The protein below binds the small molecule below.
Small molecule (SMILES): Nc1nc2c(ncn2[C@@H]2O[C@H](CO)[C@@H](OP(=O)(O)O)[C@H]2O)c(=O)[nH]1

Binding-site contacts:
Ligand atom O1P contacts residue ASP104 of chain 1.A at 4.0 Å.
Ligand atom O3P contacts residue 5GP1 of chain 1.D at 2.9 Å (h-bond).
Ligand atom C4 contacts residue LEU160 of chain 1.A at 3.9 Å (hydrophobic).
Ligand atom O3P contacts residue LYS39 of chain 1.A at 4.4 Å.
Ligand atom C2' contacts residue 5GP1 of chain 1.D at 3.5 Å.
Ligand atom N7 contacts residue LEU160 of chain 1.A at 4.1 Å.
Ligand atom O1P contacts residue MG1 of chain 1.C at 2.1 Å.
Ligand atom P contacts residue ARG41 of chain 1.A at 4.4 Å.
Ligand atom O1P contacts residue 5GP1 of chain 1.D at 3.4 Å (h-bond).
Ligand atom N7 contacts residue 5GP1 of chain 1.D at 4.2 Å.
Ligand atom C1' contacts residue 5GP1 of chain 1.D at 3.7 Å.
Ligand atom C5' contacts residue ARG41 of chain 1.A at 3.0 Å.
Ligand atom C2 contacts residue LEU160 of chain 1.A at 4.5 Å (hydrophobic).
Ligand atom O2P contacts residue ASP105 of chain 1.A at 4.2 Å.
Ligand atom O1P contacts residue VAL106 of chain 1.A at 4.4 Å.
Ligand atom P contacts residue MG1 of chain 1.C at 3.4 Å.
Ligand atom O2P contacts residue MG1 of chain 1.C at 4.0 Å.
Ligand atom O2P contacts residue ARG41 of chain 1.A at 3.5 Å.
Ligand atom C3' contacts residue ARG41 of chain 1.A at 4.3 Å.
Ligand atom P contacts residue ASP105 of chain 1.A at 3.8 Å.
Ligand atom O1P contacts residue ASP105 of chain 1.A at 2.4 Å (salt-bridge).
Ligand atom C5 contacts residue LEU160 of chain 1.A at 4.0 Å (hydrophobic).
Ligand atom O3' contacts residue ASP105 of chain 1.A at 4.2 Å.
Ligand atom O2' contacts residue 5GP1 of chain 1.D at 2.3 Å (h-bond).
Ligand atom N9 contacts residue 5GP1 of chain 1.D at 4.2 Å.
Ligand atom C8 contacts residue 5GP1 of chain 1.D at 3.4 Å.
Ligand atom O3' contacts residue 5GP1 of chain 1.D at 3.5 Å (h-bond).
Ligand atom C8 contacts residue LEU160 of chain 1.A at 4.0 Å (hydrophobic).
Ligand atom O5' contacts residue ARG41 of chain 1.A at 3.2 Å (salt-bridge).
Ligand atom O3' contacts residue ARG41 of chain 1.A at 4.1 Å.
Ligand atom N9 contacts residue LEU160 of chain 1.A at 3.9 Å.
Ligand atom C4' contacts residue ARG41 of chain 1.A at 3.7 Å.
Ligand atom C3' contacts residue 5GP1 of chain 1.D at 4.3 Å.
Ligand atom P contacts residue 5GP1 of chain 1.D at 4.2 Å.
Ligand atom O3P contacts residue MG1 of chain 1.C at 3.5 Å.
Ligand atom N3 contacts residue LEU160 of chain 1.A at 4.2 Å.

Sequence of chain 1.A:
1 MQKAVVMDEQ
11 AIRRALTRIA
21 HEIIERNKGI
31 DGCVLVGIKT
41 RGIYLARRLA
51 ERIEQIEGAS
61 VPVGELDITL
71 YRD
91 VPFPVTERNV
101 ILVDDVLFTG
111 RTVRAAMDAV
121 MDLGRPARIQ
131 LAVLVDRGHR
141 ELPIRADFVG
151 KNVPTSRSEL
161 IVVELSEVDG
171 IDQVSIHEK